Sequence of chain 1.C:
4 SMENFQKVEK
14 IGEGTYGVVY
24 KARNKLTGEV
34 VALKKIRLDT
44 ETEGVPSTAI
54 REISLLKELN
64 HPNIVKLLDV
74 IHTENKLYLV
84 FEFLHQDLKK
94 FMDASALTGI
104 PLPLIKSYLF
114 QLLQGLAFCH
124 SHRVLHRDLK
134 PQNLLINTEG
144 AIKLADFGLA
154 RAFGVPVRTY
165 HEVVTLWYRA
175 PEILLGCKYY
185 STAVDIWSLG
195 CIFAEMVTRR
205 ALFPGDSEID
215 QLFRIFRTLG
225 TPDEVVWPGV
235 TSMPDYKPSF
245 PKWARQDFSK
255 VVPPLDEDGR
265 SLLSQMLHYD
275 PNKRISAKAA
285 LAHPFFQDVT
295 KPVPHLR

The protein below binds the small molecule below.
Small molecule (SMILES): CCn1cnc2c(Nc3cccc(Cl)c3)nc(N[C@@H]3CCCC[C@H]3N)nc21

Binding-site contacts:
Ligand atom NAB contacts residue ASP90 of chain 1.C at 3.9 Å.
Ligand atom N1 contacts residue ILE14 of chain 1.C at 4.0 Å.
Ligand atom C8 contacts residue LEU138 of chain 1.C at 3.5 Å (hydrophobic).
Ligand atom CAA contacts residue ASP90 of chain 1.C at 3.6 Å.
Ligand atom NAB contacts residue GLN135 of chain 1.C at 2.7 Å (h-bond).
Ligand atom CAE contacts residue GLU16 of chain 1.C at 3.7 Å.
Ligand atom CAO contacts residue GLN89 of chain 1.C at 3.8 Å.
Ligand atom CAQ contacts residue HIS88 of chain 1.C at 3.5 Å.
Ligand atom C8 contacts residue LEU87 of chain 1.C at 4.0 Å (hydrophobic).
Ligand atom N9 contacts residue ALA35 of chain 1.C at 3.8 Å.
Ligand atom CAS contacts residue HIS88 of chain 1.C at 3.7 Å.
Ligand atom CAS contacts residue LEU87 of chain 1.C at 3.6 Å (hydrophobic).
Ligand atom N7 contacts residue LEU138 of chain 1.C at 3.6 Å.
Ligand atom C8 contacts residue ALA35 of chain 1.C at 3.5 Å (hydrophobic).
Ligand atom C8 contacts residue GLU85 of chain 1.C at 3.2 Å.
Ligand atom CBA contacts residue PHE84 of chain 1.C at 3.4 Å (hydrophobic).
Ligand atom CAS contacts residue ILE14 of chain 1.C at 3.9 Å (hydrophobic).
Ligand atom CAZ contacts residue PHE84 of chain 1.C at 3.8 Å (hydrophobic).
Ligand atom CL1 contacts residue HIS88 of chain 1.C at 3.7 Å.
Ligand atom CAG contacts residue ILE14 of chain 1.C at 4.0 Å (hydrophobic).
Ligand atom C2 contacts residue VAL22 of chain 1.C at 4.0 Å (hydrophobic).
Ligand atom CAC contacts residue ASP90 of chain 1.C at 3.1 Å.
Ligand atom CAO contacts residue ASP90 of chain 1.C at 3.5 Å.
Ligand atom N7 contacts residue GLU85 of chain 1.C at 4.0 Å.
Ligand atom C5 contacts residue LEU138 of chain 1.C at 3.5 Å (hydrophobic).
Ligand atom N3 contacts residue VAL22 of chain 1.C at 4.0 Å.
Ligand atom CAN contacts residue GLN89 of chain 1.C at 3.8 Å.
Ligand atom CAE contacts residue GLY15 of chain 1.C at 3.9 Å.
Ligand atom N6 contacts residue LEU87 of chain 1.C at 3.0 Å (h-bond).
Ligand atom N7 contacts residue ALA35 of chain 1.C at 3.9 Å.
Ligand atom CAN contacts residue ASP90 of chain 1.C at 3.6 Å.
Ligand atom CAM contacts residue LEU87 of chain 1.C at 3.6 Å (hydrophobic).
Ligand atom CBA contacts residue ALA35 of chain 1.C at 3.9 Å (hydrophobic).
Ligand atom CAA contacts residue GLN135 of chain 1.C at 4.0 Å.
Ligand atom N1 contacts residue LEU138 of chain 1.C at 3.8 Å.
Ligand atom N9 contacts residue LEU138 of chain 1.C at 3.5 Å.
Ligand atom N7 contacts residue LEU87 of chain 1.C at 3.3 Å (h-bond).
Ligand atom C6 contacts residue LEU138 of chain 1.C at 3.6 Å (hydrophobic).
Ligand atom C4 contacts residue LEU138 of chain 1.C at 3.4 Å (hydrophobic).
Ligand atom CAP contacts residue GLN89 of chain 1.C at 4.0 Å.